Sequence of chain 1.B:
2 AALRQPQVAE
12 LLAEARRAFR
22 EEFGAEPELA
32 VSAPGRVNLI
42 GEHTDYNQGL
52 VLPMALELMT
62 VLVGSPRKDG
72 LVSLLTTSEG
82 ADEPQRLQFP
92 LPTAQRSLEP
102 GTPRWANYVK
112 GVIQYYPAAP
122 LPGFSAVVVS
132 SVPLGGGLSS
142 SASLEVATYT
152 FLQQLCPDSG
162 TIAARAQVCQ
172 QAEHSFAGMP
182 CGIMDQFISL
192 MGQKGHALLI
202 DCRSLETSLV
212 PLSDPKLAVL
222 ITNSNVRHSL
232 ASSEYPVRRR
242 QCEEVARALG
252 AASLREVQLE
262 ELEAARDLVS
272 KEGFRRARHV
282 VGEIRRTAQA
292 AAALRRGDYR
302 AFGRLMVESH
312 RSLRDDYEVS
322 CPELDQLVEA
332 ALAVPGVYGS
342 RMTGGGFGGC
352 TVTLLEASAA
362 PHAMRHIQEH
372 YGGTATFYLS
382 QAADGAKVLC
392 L

Binding-site contacts:
Ligand atom O1 contacts residue SER141 of chain 1.B at 3.3 Å.
Ligand atom N5 contacts residue TYR109 of chain 1.B at 3.7 Å.
Ligand atom F1 contacts residue SER131 of chain 1.B at 3.4 Å.
Ligand atom C5 contacts residue SER141 of chain 1.B at 3.5 Å.
Ligand atom C11 contacts residue TYR109 of chain 1.B at 3.7 Å (hydrophobic).
Ligand atom C12 contacts residue ALA178 of chain 1.B at 3.4 Å (hydrophobic).
Ligand atom C14 contacts residue ARG105 of chain 1.B at 3.6 Å.
Ligand atom C6 contacts residue SER141 of chain 1.B at 3.7 Å.
Ligand atom O4 contacts residue ARG105 of chain 1.B at 3.5 Å.
Ligand atom C9 contacts residue TYR109 of chain 1.B at 3.6 Å (hydrophobic).
Ligand atom F1 contacts residue VAL129 of chain 1.B at 3.3 Å.
Ligand atom C25 contacts residue SER79 of chain 1.B at 3.8 Å.
Ligand atom N2 contacts residue SER142 of chain 1.B at 3.4 Å (h-bond).
Ligand atom C3 contacts residue LEU145 of chain 1.B at 3.8 Å (hydrophobic).
Ligand atom O2 contacts residue SER233 of chain 1.B at 3.2 Å.
Ligand atom C16 contacts residue ARG105 of chain 1.B at 3.5 Å.
Ligand atom C15 contacts residue ARG105 of chain 1.B at 3.5 Å.
Ligand atom C3 contacts residue LEU135 of chain 1.B at 3.8 Å (hydrophobic).
Ligand atom C11 contacts residue ARG105 of chain 1.B at 3.7 Å.
Ligand atom C24 contacts residue TRP106 of chain 1.B at 3.8 Å (hydrophobic).
Ligand atom C4 contacts residue LEU135 of chain 1.B at 3.8 Å (hydrophobic).
Ligand atom CL1 contacts residue ASP83 of chain 1.B at 3.1 Å.
Ligand atom N2 contacts residue SER141 of chain 1.B at 2.8 Å (h-bond).
Ligand atom F1 contacts residue THR61 of chain 1.B at 3.8 Å.
Ligand atom C7 contacts residue TYR109 of chain 1.B at 3.3 Å (hydrophobic).
Ligand atom N4 contacts residue TYR109 of chain 1.B at 2.9 Å (h-bond).
Ligand atom N3 contacts residue SER141 of chain 1.B at 3.8 Å.
Ligand atom C10 contacts residue TYR109 of chain 1.B at 3.8 Å (hydrophobic).
Ligand atom O2 contacts residue ARG105 of chain 1.B at 3.5 Å (salt-bridge).
Ligand atom N3 contacts residue PO41 of chain 1.M at 3.5 Å (h-bond).
Ligand atom C25 contacts residue THR77 of chain 1.B at 3.4 Å.
Ligand atom C15 contacts residue SER233 of chain 1.B at 3.7 Å.
Ligand atom C8 contacts residue TYR109 of chain 1.B at 3.3 Å (hydrophobic).
Ligand atom C20 contacts residue GLY81 of chain 1.B at 3.5 Å.
Ligand atom C22 contacts residue LEU135 of chain 1.B at 3.3 Å (hydrophobic).
Ligand atom N1 contacts residue TRP106 of chain 1.B at 3.8 Å.
Ligand atom F1 contacts residue VAL130 of chain 1.B at 3.7 Å.
Ligand atom N6 contacts residue TYR109 of chain 1.B at 3.8 Å.
Ligand atom N3 contacts residue SER142 of chain 1.B at 3.8 Å.
Ligand atom O1 contacts residue SER142 of chain 1.B at 3.7 Å.

A small-molecule ligand and the protein it binds are described below.
Small molecule (SMILES): CC1=C(C(=O)Nc2cc(C(=O)O)ccn2)[C@H](c2ccccc2Cl)N=C(Nc2nc3ccc(F)cc3o2)N1